Sequence of chain 1.B:
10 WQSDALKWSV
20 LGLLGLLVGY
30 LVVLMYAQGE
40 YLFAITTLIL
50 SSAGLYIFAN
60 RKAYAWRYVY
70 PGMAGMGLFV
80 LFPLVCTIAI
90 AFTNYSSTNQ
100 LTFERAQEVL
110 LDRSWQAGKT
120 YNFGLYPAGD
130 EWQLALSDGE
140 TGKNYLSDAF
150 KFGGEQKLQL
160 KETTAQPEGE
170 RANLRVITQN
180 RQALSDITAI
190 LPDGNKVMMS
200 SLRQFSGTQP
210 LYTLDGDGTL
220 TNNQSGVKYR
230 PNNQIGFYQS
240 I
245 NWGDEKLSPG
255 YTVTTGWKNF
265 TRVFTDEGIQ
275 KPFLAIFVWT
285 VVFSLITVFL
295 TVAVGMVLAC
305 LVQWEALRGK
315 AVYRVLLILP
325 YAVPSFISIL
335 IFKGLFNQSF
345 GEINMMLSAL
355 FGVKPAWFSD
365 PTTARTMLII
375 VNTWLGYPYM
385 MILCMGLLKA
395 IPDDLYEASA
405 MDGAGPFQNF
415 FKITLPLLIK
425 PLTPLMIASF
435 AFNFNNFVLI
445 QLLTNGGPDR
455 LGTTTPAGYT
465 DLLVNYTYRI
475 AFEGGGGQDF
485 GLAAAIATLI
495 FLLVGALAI

Binding-site contacts:
Ligand atom C5 contacts residue PHE436 of chain 1.B at 3.9 Å (hydrophobic).
Ligand atom C2 contacts residue LEU379 of chain 1.B at 4.1 Å (hydrophobic).
Ligand atom O6 contacts residue THR291 of chain 1.B at 4.2 Å.
Ligand atom O6 contacts residue TYR383 of chain 1.B at 4.1 Å.
Ligand atom C2 contacts residue TYR325 of chain 1.B at 3.5 Å (hydrophobic).
Ligand atom C1 contacts residue TYR383 of chain 1.B at 3.9 Å (hydrophobic).
Ligand atom O3 contacts residue TYR325 of chain 1.B at 2.5 Å (h-bond).
Ligand atom C4 contacts residue ASN440 of chain 1.B at 4.1 Å.
Ligand atom C1 contacts residue LEU379 of chain 1.B at 4.3 Å (hydrophobic).
Ligand atom O5 contacts residue GLY380 of chain 1.B at 3.3 Å.
Ligand atom C6 contacts residue GLY380 of chain 1.B at 3.6 Å.
Ligand atom C6 contacts residue ASN437 of chain 1.B at 3.5 Å.
Ligand atom C3 contacts residue PHE436 of chain 1.B at 3.9 Å (hydrophobic).
Ligand atom O4 contacts residue ASN437 of chain 1.B at 3.4 Å (h-bond).
Ligand atom O5 contacts residue LEU379 of chain 1.B at 4.1 Å.
Ligand atom C1 contacts residue TYR325 of chain 1.B at 4.3 Å (hydrophobic).
Ligand atom C3 contacts residue TYR325 of chain 1.B at 3.5 Å (hydrophobic).
Ligand atom C6 contacts residue ASN376 of chain 1.B at 3.8 Å.
Ligand atom C6 contacts residue SER433 of chain 1.B at 4.0 Å.
Ligand atom O1 contacts residue PHE436 of chain 1.B at 4.3 Å.
Ligand atom C4 contacts residue TYR325 of chain 1.B at 4.2 Å (hydrophobic).
Ligand atom O6 contacts residue ASN437 of chain 1.B at 2.6 Å (h-bond).
Ligand atom O4 contacts residue ASN440 of chain 1.B at 2.7 Å (h-bond).
Ligand atom C4 contacts residue LEU379 of chain 1.B at 4.0 Å (hydrophobic).
Ligand atom C5 contacts residue GLY380 of chain 1.B at 4.0 Å.
Ligand atom O4 contacts residue ASN376 of chain 1.B at 2.9 Å (h-bond).
Ligand atom C2 contacts residue TYR383 of chain 1.B at 3.8 Å (hydrophobic).
Ligand atom O6 contacts residue PHE436 of chain 1.B at 4.2 Å.
Ligand atom C4 contacts residue ASN376 of chain 1.B at 3.7 Å.
Ligand atom O6 contacts residue SER433 of chain 1.B at 3.1 Å (h-bond).
Ligand atom O2 contacts residue TYR325 of chain 1.B at 3.6 Å.
Ligand atom C6 contacts residue PHE436 of chain 1.B at 3.7 Å (hydrophobic).
Ligand atom C5 contacts residue ASN437 of chain 1.B at 4.0 Å.
Ligand atom O3 contacts residue LEU379 of chain 1.B at 3.8 Å.
Ligand atom O4 contacts residue PHE436 of chain 1.B at 3.6 Å.
Ligand atom O5 contacts residue TYR383 of chain 1.B at 3.7 Å.
Ligand atom C4 contacts residue PHE436 of chain 1.B at 4.1 Å (hydrophobic).
Ligand atom C4 contacts residue ASN437 of chain 1.B at 4.3 Å.
Ligand atom C1 contacts residue GLY380 of chain 1.B at 4.3 Å.
Ligand atom C6 contacts residue THR291 of chain 1.B at 4.3 Å.

The protein below binds the small molecule below.
Small molecule (SMILES): OC[C@H]1O[C@H](O[C@H]2[C@H](O)[C@@H](O)[C@@H](O)O[C@@H]2CO)[C@H](O)[C@@H](O)[C@@H]1O